A small-molecule ligand and the protein it binds are described below.
Small molecule (SMILES): Cc1cc(CCCOc2c(C)cc(-c3noc(C(F)(F)F)n3)cc2C)on1

Binding-site contacts:
Ligand atom C5 contacts residue MET214 of chain 33.A at 3.5 Å (hydrophobic).
Ligand atom C2A contacts residue PHE179 of chain 33.A at 3.6 Å (hydrophobic).
Ligand atom F1 contacts residue LEU217 of chain 33.A at 3.4 Å.
Ligand atom N1A contacts residue TYR144 of chain 33.A at 3.1 Å.
Ligand atom C1C contacts residue MET214 of chain 33.A at 3.5 Å (hydrophobic).
Ligand atom F2 contacts residue PHE179 of chain 33.A at 3.3 Å.
Ligand atom F3 contacts residue SER167 of chain 33.A at 3.8 Å.
Ligand atom O1 contacts residue MET214 of chain 33.A at 3.5 Å (h-bond).
Ligand atom C5B contacts residue TYR144 of chain 33.A at 3.5 Å (hydrophobic).
Ligand atom C5B contacts residue LEU181 of chain 33.A at 3.4 Å (hydrophobic).
Ligand atom C4 contacts residue TYR190 of chain 33.A at 3.4 Å (hydrophobic).
Ligand atom C1B contacts residue LEU181 of chain 33.A at 3.7 Å (hydrophobic).
Ligand atom F2 contacts residue TYR142 of chain 33.A at 3.6 Å.
Ligand atom CM2 contacts residue ILE122 of chain 33.A at 3.5 Å (hydrophobic).
Ligand atom C4B contacts residue LEU181 of chain 33.A at 3.5 Å (hydrophobic).
Ligand atom F2 contacts residue VAL168 of chain 33.A at 2.6 Å.
Ligand atom C2A contacts residue TYR144 of chain 33.A at 3.5 Å (hydrophobic).
Ligand atom CM3 contacts residue ASN212 of chain 33.A at 3.5 Å.
Ligand atom O1B contacts residue ILE98 of chain 33.A at 3.0 Å.
Ligand atom CM6 contacts residue LEU184 of chain 33.A at 3.0 Å (hydrophobic).
Ligand atom CM4 contacts residue TYR142 of chain 33.A at 3.5 Å (hydrophobic).
Ligand atom F3 contacts residue TYR144 of chain 33.A at 2.9 Å.
Ligand atom CM4 contacts residue PHE179 of chain 33.A at 3.8 Å (hydrophobic).
Ligand atom C3A contacts residue TYR144 of chain 33.A at 3.4 Å (hydrophobic).
Ligand atom F1 contacts residue TYR142 of chain 33.A at 3.6 Å.
Ligand atom C6B contacts residue LEU181 of chain 33.A at 3.4 Å (hydrophobic).
Ligand atom N3A contacts residue PHE179 of chain 33.A at 3.2 Å.
Ligand atom F3 contacts residue MET143 of chain 33.A at 3.3 Å.
Ligand atom F1 contacts residue PHE179 of chain 33.A at 3.8 Å.
Ligand atom N1A contacts residue PHE179 of chain 33.A at 3.7 Å.
Ligand atom CM6 contacts residue TYR144 of chain 33.A at 3.3 Å (hydrophobic).
Ligand atom C3A contacts residue PHE179 of chain 33.A at 3.4 Å (hydrophobic).
Ligand atom N3A contacts residue TYR144 of chain 33.A at 3.7 Å.
Ligand atom F3 contacts residue ALA166 of chain 33.A at 2.8 Å.
Ligand atom CM3 contacts residue TYR190 of chain 33.A at 3.5 Å (hydrophobic).
Ligand atom N1A contacts residue LEU181 of chain 33.A at 3.7 Å.
Ligand atom O1A contacts residue TYR144 of chain 33.A at 3.1 Å.
Ligand atom F3 contacts residue TYR142 of chain 33.A at 2.8 Å.
Ligand atom C1B contacts residue ILE98 of chain 33.A at 3.6 Å (hydrophobic).
Ligand atom CM6 contacts residue MET214 of chain 33.A at 3.5 Å (hydrophobic).

Sequence of chain 33.C:
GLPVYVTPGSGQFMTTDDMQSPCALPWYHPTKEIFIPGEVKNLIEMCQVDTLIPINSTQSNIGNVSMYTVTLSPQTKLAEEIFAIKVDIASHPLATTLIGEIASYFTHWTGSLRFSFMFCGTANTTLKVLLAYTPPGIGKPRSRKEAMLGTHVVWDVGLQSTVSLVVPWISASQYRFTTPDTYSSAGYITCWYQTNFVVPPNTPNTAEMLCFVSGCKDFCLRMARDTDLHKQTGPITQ

Sequence of chain 33.A:
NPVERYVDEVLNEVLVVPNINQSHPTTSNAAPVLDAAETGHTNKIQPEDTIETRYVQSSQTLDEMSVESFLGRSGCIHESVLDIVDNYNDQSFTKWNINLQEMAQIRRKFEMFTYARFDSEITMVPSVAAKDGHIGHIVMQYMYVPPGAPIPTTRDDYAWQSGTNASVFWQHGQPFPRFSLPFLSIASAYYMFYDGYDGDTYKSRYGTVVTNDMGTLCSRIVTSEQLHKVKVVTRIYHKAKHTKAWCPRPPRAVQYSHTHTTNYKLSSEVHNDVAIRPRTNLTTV